This small molecule binds to this protein.
Small molecule (SMILES): C[C@H](CCC(=O)O)[C@H]1CC[C@H]2[C@@H]3[C@H](O)C[C@@H]4C[C@H](O)CC[C@]4(C)[C@H]3C[C@H](O)[C@]12C

Sequence of chain 1.A:
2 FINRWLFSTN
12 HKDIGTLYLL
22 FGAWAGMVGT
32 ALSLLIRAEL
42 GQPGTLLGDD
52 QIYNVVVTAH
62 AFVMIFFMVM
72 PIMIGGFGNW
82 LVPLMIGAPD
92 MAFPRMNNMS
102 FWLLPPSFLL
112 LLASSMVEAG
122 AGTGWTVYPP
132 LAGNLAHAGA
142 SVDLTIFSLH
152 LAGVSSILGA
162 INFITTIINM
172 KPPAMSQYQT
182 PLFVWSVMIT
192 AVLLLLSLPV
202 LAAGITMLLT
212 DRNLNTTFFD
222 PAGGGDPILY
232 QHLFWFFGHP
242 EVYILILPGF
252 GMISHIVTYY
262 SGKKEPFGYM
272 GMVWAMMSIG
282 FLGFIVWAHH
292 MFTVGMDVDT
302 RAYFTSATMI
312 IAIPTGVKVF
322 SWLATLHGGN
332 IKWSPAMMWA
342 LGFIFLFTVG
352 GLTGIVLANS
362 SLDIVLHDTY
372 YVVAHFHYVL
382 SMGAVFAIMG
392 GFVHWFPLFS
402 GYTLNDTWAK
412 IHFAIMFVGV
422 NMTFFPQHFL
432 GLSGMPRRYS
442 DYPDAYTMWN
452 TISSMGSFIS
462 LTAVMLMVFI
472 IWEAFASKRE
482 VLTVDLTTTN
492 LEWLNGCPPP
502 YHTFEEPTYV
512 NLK

Binding-site contacts:
Ligand atom O25 contacts residue HIS233 of chain 1.A at 3.4 Å (h-bond).
Ligand atom C23 contacts residue TRP99 of chain 1.C at 3.7 Å (hydrophobic).
Ligand atom C24 contacts residue PGV1 of chain 1.RA at 3.9 Å.
Ligand atom C16 contacts residue PGV1 of chain 1.RA at 3.9 Å.
Ligand atom C23 contacts residue HIS233 of chain 1.A at 3.7 Å.
Ligand atom C24 contacts residue HIS103 of chain 1.C at 3.2 Å.
Ligand atom C1 contacts residue TYR304 of chain 1.A at 3.5 Å (hydrophobic).
Ligand atom C20 contacts residue TRP288 of chain 1.A at 4.3 Å (hydrophobic).
Ligand atom C2 contacts residue ASP300 of chain 1.A at 3.6 Å.
Ligand atom O12 contacts residue THR301 of chain 1.A at 2.8 Å (h-bond).
Ligand atom C19 contacts residue TYR304 of chain 1.A at 4.1 Å (hydrophobic).
Ligand atom C11 contacts residue TYR304 of chain 1.A at 4.4 Å (hydrophobic).
Ligand atom C14 contacts residue PGV1 of chain 1.RA at 4.4 Å.
Ligand atom C15 contacts residue PGV1 of chain 1.RA at 3.7 Å.
Ligand atom C20 contacts residue PGV1 of chain 1.RA at 4.3 Å.
Ligand atom C24 contacts residue HIS233 of chain 1.A at 3.5 Å.
Ligand atom C23 contacts residue PGV1 of chain 1.RA at 4.3 Å.
Ligand atom C12 contacts residue THR301 of chain 1.A at 3.9 Å.
Ligand atom C21 contacts residue HIS233 of chain 1.A at 3.6 Å.
Ligand atom O26 contacts residue HIS233 of chain 1.A at 4.0 Å.
Ligand atom C8 contacts residue PGV1 of chain 1.RA at 4.4 Å.
Ligand atom C22 contacts residue HIS233 of chain 1.A at 4.3 Å.
Ligand atom C21 contacts residue TRP288 of chain 1.A at 3.8 Å (hydrophobic).
Ligand atom C22 contacts residue PGV1 of chain 1.RA at 4.5 Å.
Ligand atom C24 contacts residue TRP99 of chain 1.C at 3.6 Å (hydrophobic).
Ligand atom O26 contacts residue TRP99 of chain 1.C at 2.8 Å (h-bond).
Ligand atom O26 contacts residue HIS103 of chain 1.C at 2.5 Å (h-bond).
Ligand atom C18 contacts residue TRP288 of chain 1.A at 4.2 Å (hydrophobic).
Ligand atom C11 contacts residue PHE305 of chain 1.A at 4.0 Å (hydrophobic).
Ligand atom C1 contacts residue THR301 of chain 1.A at 4.4 Å.
Ligand atom C2 contacts residue THR301 of chain 1.A at 3.9 Å.
Ligand atom O25 contacts residue HIS103 of chain 1.C at 3.1 Å (h-bond).
Ligand atom C1 contacts residue ASP300 of chain 1.A at 4.4 Å.
Ligand atom O3 contacts residue ASP300 of chain 1.A at 3.5 Å.
Ligand atom O25 contacts residue PGV1 of chain 1.RA at 3.7 Å.
Ligand atom C12 contacts residue PHE305 of chain 1.A at 4.0 Å (hydrophobic).
Ligand atom C2 contacts residue TYR304 of chain 1.A at 4.0 Å (hydrophobic).
Ligand atom O26 contacts residue PGV1 of chain 1.RA at 3.8 Å.
Ligand atom C11 contacts residue THR301 of chain 1.A at 3.7 Å.
Ligand atom C7 contacts residue PGV1 of chain 1.RA at 4.2 Å.

Sequence of chain 1.C:
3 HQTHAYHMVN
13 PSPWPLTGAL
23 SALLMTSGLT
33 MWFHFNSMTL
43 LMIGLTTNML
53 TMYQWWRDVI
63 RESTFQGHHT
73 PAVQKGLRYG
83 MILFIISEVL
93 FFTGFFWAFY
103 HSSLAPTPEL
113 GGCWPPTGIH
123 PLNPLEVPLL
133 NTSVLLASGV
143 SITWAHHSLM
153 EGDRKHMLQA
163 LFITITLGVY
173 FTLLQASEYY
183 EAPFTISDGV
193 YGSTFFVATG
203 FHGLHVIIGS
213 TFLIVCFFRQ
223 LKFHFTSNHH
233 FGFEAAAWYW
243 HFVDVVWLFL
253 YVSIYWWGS